Binding-site contacts:
Ligand atom NAG contacts residue LYS210 of chain 1.A at 3.1 Å (salt-bridge).
Ligand atom CAE contacts residue HIS192 of chain 1.A at 3.9 Å.
Ligand atom CAE contacts residue PHE189 of chain 1.A at 3.5 Å (hydrophobic).
Ligand atom NAI contacts residue PHE189 of chain 1.A at 3.7 Å.
Ligand atom CAS contacts residue PHE189 of chain 1.A at 3.9 Å (hydrophobic).
Ligand atom NAP contacts residue GLU194 of chain 1.A at 3.0 Å (salt-bridge).
Ligand atom CAM contacts residue NI1 of chain 1.N at 2.8 Å.
Ligand atom NAH contacts residue TYR181 of chain 1.A at 3.8 Å.
Ligand atom CAQ contacts residue TYR181 of chain 1.A at 3.7 Å (hydrophobic).
Ligand atom OAN contacts residue PHE189 of chain 1.A at 3.9 Å.
Ligand atom CAM contacts residue HIS192 of chain 1.A at 3.5 Å.
Ligand atom CAF contacts residue PHE189 of chain 1.A at 3.5 Å (hydrophobic).
Ligand atom CAL contacts residue PHE189 of chain 1.A at 3.9 Å (hydrophobic).
Ligand atom CAS contacts residue GLN88 of chain 1.A at 3.0 Å.
Ligand atom CAC contacts residue THR188 of chain 1.A at 3.9 Å.
Ligand atom OAR contacts residue PHE189 of chain 1.A at 3.6 Å.
Ligand atom NAG contacts residue TYR136 of chain 1.A at 3.4 Å (h-bond).
Ligand atom OAR contacts residue LYS245 of chain 1.A at 3.5 Å (salt-bridge).
Ligand atom NAO contacts residue NI1 of chain 1.N at 2.8 Å (h-bond).
Ligand atom CAB contacts residue PHE189 of chain 1.A at 3.8 Å (hydrophobic).
Ligand atom OAN contacts residue HIS280 of chain 1.A at 3.2 Å (h-bond).
Ligand atom CAS contacts residue LYS245 of chain 1.A at 3.3 Å.
Ligand atom NAO contacts residue HIS192 of chain 1.A at 3.5 Å (h-bond).
Ligand atom OAR contacts residue ALA190 of chain 1.A at 3.0 Å (h-bond).
Ligand atom CAC contacts residue PHE189 of chain 1.A at 3.8 Å (hydrophobic).
Ligand atom CAD contacts residue ALA190 of chain 1.A at 3.7 Å (hydrophobic).
Ligand atom CAF contacts residue HIS192 of chain 1.A at 3.6 Å.
Ligand atom OAN contacts residue NI1 of chain 1.N at 2.1 Å (h-bond).
Ligand atom CAA contacts residue PHE189 of chain 1.A at 3.7 Å (hydrophobic).
Ligand atom NAP contacts residue HIS192 of chain 1.A at 3.0 Å (h-bond).
Ligand atom CAS contacts residue ALA190 of chain 1.A at 3.3 Å (hydrophobic).
Ligand atom OAN contacts residue HIS192 of chain 1.A at 2.9 Å (h-bond).
Ligand atom CAM contacts residue EDO1 of chain 1.J at 3.9 Å.
Ligand atom NAI contacts residue TYR136 of chain 1.A at 3.3 Å (h-bond).
Ligand atom NAP contacts residue NI1 of chain 1.N at 2.1 Å (h-bond).
Ligand atom NAO contacts residue EDO1 of chain 1.J at 3.0 Å (h-bond).
Ligand atom CAS contacts residue THR188 of chain 1.A at 3.5 Å.
Ligand atom CAE contacts residue ALA190 of chain 1.A at 3.9 Å (hydrophobic).
Ligand atom NAP contacts residue EDO1 of chain 1.J at 3.1 Å (h-bond).
Ligand atom CAD contacts residue PHE189 of chain 1.A at 3.7 Å (hydrophobic).

Sequence of chain 1.A:
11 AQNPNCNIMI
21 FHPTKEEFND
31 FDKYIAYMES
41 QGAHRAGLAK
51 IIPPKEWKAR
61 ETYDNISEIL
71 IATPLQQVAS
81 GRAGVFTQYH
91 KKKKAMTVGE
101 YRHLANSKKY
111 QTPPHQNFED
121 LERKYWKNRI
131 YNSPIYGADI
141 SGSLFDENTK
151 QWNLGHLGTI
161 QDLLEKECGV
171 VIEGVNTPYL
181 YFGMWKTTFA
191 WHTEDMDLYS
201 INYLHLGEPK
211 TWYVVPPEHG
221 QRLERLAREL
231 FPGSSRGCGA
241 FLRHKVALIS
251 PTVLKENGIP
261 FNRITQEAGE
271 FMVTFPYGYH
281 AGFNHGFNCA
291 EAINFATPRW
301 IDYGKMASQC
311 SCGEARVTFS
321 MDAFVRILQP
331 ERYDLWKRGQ

The protein below binds the small molecule below.
Small molecule (SMILES): COc1ccc(C[C@@H](C(=O)NN)c2nn[nH]n2)cc1